Binding-site contacts:
Ligand atom C4 contacts residue LEU92 of chain 1.D at 3.9 Å (hydrophobic).
Ligand atom O2 contacts residue LEU47 of chain 1.D at 3.4 Å.
Ligand atom C18 contacts residue LEU85 of chain 1.D at 3.9 Å (hydrophobic).
Ligand atom C27 contacts residue ASP52 of chain 1.D at 3.5 Å.
Ligand atom C14 contacts residue MET122 of chain 1.D at 3.2 Å (hydrophobic).
Ligand atom C13 contacts residue MET122 of chain 1.D at 3.8 Å (hydrophobic).
Ligand atom C1 contacts residue LEU47 of chain 1.D at 3.5 Å (hydrophobic).
Ligand atom C15 contacts residue LEU129 of chain 1.D at 3.9 Å (hydrophobic).
Ligand atom C28 contacts residue ASP52 of chain 1.D at 3.3 Å.
Ligand atom C22 contacts residue ALA51 of chain 1.D at 3.9 Å (hydrophobic).
Ligand atom O3 contacts residue LEU226 of chain 1.D at 3.5 Å.
Ligand atom C23 contacts residue THR48 of chain 1.D at 3.5 Å.
Ligand atom O1 contacts residue ARG95 of chain 1.D at 3.0 Å (salt-bridge).
Ligand atom O1 contacts residue LEU88 of chain 1.D at 3.8 Å.
Ligand atom C14 contacts residue PHE126 of chain 1.D at 3.7 Å (hydrophobic).
Ligand atom C20 contacts residue ALA51 of chain 1.D at 3.7 Å (hydrophobic).
Ligand atom C1 contacts residue ALA51 of chain 1.D at 3.6 Å (hydrophobic).
Ligand atom C21 contacts residue ALA51 of chain 1.D at 3.6 Å (hydrophobic).
Ligand atom C5 contacts residue PHE105 of chain 1.D at 3.8 Å (hydrophobic).
Ligand atom C26 contacts residue VAL234 of chain 1.D at 3.1 Å (hydrophobic).
Ligand atom C21 contacts residue TRP84 of chain 1.D at 3.9 Å (hydrophobic).
Ligand atom C14 contacts residue ILE125 of chain 1.D at 3.6 Å (hydrophobic).
Ligand atom C24 contacts residue LEU47 of chain 1.D at 3.7 Å (hydrophobic).
Ligand atom O2 contacts residue MET44 of chain 1.D at 3.2 Å.
Ligand atom C2 contacts residue GLU54 of chain 1.D at 3.0 Å.
Ligand atom C2 contacts residue LEU50 of chain 1.D at 4.0 Å (hydrophobic).
Ligand atom C3 contacts residue GLU54 of chain 1.D at 3.1 Å.
Ligand atom C27 contacts residue VAL234 of chain 1.D at 3.1 Å (hydrophobic).
Ligand atom C4 contacts residue LEU88 of chain 1.D at 3.9 Å (hydrophobic).
Ligand atom C7 contacts residue LEU92 of chain 1.D at 3.8 Å (hydrophobic).
Ligand atom N2 contacts residue ASP52 of chain 1.D at 2.5 Å (salt-bridge).
Ligand atom C26 contacts residue ASP52 of chain 1.D at 3.6 Å.
Ligand atom C28 contacts residue TRP84 of chain 1.D at 3.5 Å (hydrophobic).
Ligand atom C17 contacts residue MET89 of chain 1.D at 3.5 Å (hydrophobic).
Ligand atom C25 contacts residue THR48 of chain 1.D at 3.8 Å.
Ligand atom N2 contacts residue VAL234 of chain 1.D at 3.1 Å (h-bond).
Ligand atom O1 contacts residue GLU54 of chain 1.D at 2.5 Å (salt-bridge).
Ligand atom C18 contacts residue MET89 of chain 1.D at 3.7 Å (hydrophobic).
Ligand atom C16 contacts residue PHE105 of chain 1.D at 3.8 Å (hydrophobic).
Ligand atom C27 contacts residue TRP84 of chain 1.D at 3.4 Å (hydrophobic).

This small molecule binds to this protein.
Small molecule (SMILES): CCNCCOc1ccc([C@@H]2c3ccc(O)cc3CC3(CC3)N2C(=O)c2ccccc2)cc1

Sequence of chain 1.D:
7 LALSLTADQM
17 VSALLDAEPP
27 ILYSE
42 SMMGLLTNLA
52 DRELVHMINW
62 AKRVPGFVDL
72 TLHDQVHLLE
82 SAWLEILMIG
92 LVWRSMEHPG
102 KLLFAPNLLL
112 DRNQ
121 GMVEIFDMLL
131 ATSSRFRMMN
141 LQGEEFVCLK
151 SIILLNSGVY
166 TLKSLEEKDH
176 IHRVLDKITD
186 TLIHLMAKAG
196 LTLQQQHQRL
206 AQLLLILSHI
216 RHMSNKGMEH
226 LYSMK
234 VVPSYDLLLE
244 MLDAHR